Sequence of chain 1.A:
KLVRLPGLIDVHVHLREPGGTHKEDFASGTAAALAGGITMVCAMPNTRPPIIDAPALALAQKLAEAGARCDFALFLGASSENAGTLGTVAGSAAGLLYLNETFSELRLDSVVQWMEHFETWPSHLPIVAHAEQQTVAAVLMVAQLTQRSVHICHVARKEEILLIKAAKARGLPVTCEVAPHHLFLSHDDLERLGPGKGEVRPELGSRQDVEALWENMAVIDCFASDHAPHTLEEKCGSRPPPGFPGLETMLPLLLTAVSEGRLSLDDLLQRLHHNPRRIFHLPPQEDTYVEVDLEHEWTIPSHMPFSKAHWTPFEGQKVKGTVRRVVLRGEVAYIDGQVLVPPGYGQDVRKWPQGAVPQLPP

Binding-site contacts:
Ligand atom O71 contacts residue PHE110 of chain 1.A at 3.2 Å.
Ligand atom O71 contacts residue ARG22 of chain 1.A at 2.9 Å (salt-bridge).
Ligand atom C2 contacts residue NCD1 of chain 1.I at 0.2 Å.
Ligand atom C7 contacts residue NCD1 of chain 1.I at 0.3 Å.
Ligand atom O2 contacts residue GLY250 of chain 1.A at 3.2 Å.
Ligand atom O72 contacts residue NCD1 of chain 1.I at 0.6 Å (h-bond).
Ligand atom C4 contacts residue NCD1 of chain 1.I at 1.3 Å.
Ligand atom O72 contacts residue ASN52 of chain 1.A at 2.9 Å (h-bond).
Ligand atom O71 contacts residue NCD1 of chain 1.I at 0.3 Å (h-bond).
Ligand atom C6 contacts residue ALA235 of chain 1.A at 3.5 Å (hydrophobic).
Ligand atom N1 contacts residue GLY250 of chain 1.A at 3.6 Å.
Ligand atom N1 contacts residue PRO249 of chain 1.A at 3.2 Å (h-bond).
Ligand atom O2 contacts residue PRO249 of chain 1.A at 3.3 Å.
Ligand atom O71 contacts residue HIS237 of chain 1.A at 2.9 Å (h-bond).
Ligand atom C4 contacts residue THR109 of chain 1.A at 2.5 Å.
Ligand atom C7 contacts residue ARG22 of chain 1.A at 3.4 Å.
Ligand atom N3 contacts residue THR109 of chain 1.A at 2.7 Å (h-bond).
Ligand atom O72 contacts residue PHE110 of chain 1.A at 3.1 Å.
Ligand atom C5 contacts residue NCD1 of chain 1.I at 0.3 Å.
Ligand atom N1 contacts residue ALA235 of chain 1.A at 3.3 Å.
Ligand atom C5 contacts residue ZN1 of chain 1.B at 3.6 Å.
Ligand atom O72 contacts residue HIS20 of chain 1.A at 3.5 Å (h-bond).
Ligand atom O72 contacts residue ARG22 of chain 1.A at 2.9 Å (salt-bridge).
Ligand atom C7 contacts residue PHE110 of chain 1.A at 3.4 Å (hydrophobic).
Ligand atom C2 contacts residue PRO249 of chain 1.A at 3.5 Å (hydrophobic).
Ligand atom O4 contacts residue NCD1 of chain 1.I at 0.7 Å (h-bond).
Ligand atom O2 contacts residue VAL207 of chain 1.A at 3.5 Å.
Ligand atom O2 contacts residue NCD1 of chain 1.I at 0.4 Å (h-bond).
Ligand atom N3 contacts residue NCD1 of chain 1.I at 1.5 Å.
Ligand atom N1 contacts residue NCD1 of chain 1.I at 0.7 Å (h-bond).
Ligand atom O4 contacts residue THR109 of chain 1.A at 2.1 Å (h-bond).
Ligand atom O4 contacts residue HIS137 of chain 1.A at 3.2 Å (h-bond).
Ligand atom O71 contacts residue PRO249 of chain 1.A at 2.9 Å (h-bond).
Ligand atom O4 contacts residue ZN1 of chain 1.C at 2.7 Å.
Ligand atom C2 contacts residue ARG208 of chain 1.A at 3.6 Å.
Ligand atom C4 contacts residue ZN1 of chain 1.C at 3.5 Å.
Ligand atom C6 contacts residue NCD1 of chain 1.I at 0.3 Å.
Ligand atom O2 contacts residue ARG208 of chain 1.A at 2.9 Å (salt-bridge).
Ligand atom C5 contacts residue THR109 of chain 1.A at 3.6 Å.
Ligand atom N3 contacts residue ARG208 of chain 1.A at 3.1 Å (salt-bridge).

This small molecule binds to this protein.
Small molecule (SMILES): O=C1C[C@@H](C(=O)O)NC(=O)N1